Binding-site contacts:
Ligand atom O18 contacts residue TYR279 of chain 1.A at 3.0 Å (h-bond).
Ligand atom C8 contacts residue ILE278 of chain 1.A at 3.7 Å (hydrophobic).
Ligand atom C6 contacts residue LEU261 of chain 1.A at 3.5 Å (hydrophobic).
Ligand atom C28 contacts residue LYS304 of chain 1.A at 3.4 Å.
Ligand atom C28 contacts residue GLU307 of chain 1.A at 3.7 Å.
Ligand atom C12 contacts residue MET299 of chain 1.A at 3.7 Å (hydrophobic).
Ligand atom C13 contacts residue TYR279 of chain 1.A at 3.7 Å (hydrophobic).
Ligand atom N21 contacts residue GLY311 of chain 1.A at 3.5 Å.
Ligand atom C10 contacts residue TYR110 of chain 1.A at 3.5 Å (hydrophobic).
Ligand atom C7 contacts residue PHE315 of chain 1.A at 3.3 Å (hydrophobic).
Ligand atom C23 contacts residue GLY311 of chain 1.A at 3.7 Å.
Ligand atom C16 contacts residue MET299 of chain 1.A at 3.6 Å (hydrophobic).
Ligand atom C20 contacts residue MET299 of chain 1.A at 3.6 Å (hydrophobic).
Ligand atom N21 contacts residue MET299 of chain 1.A at 3.7 Å.
Ligand atom C19 contacts residue MET299 of chain 1.A at 3.7 Å (hydrophobic).
Ligand atom C23 contacts residue TYR279 of chain 1.A at 3.8 Å (hydrophobic).
Ligand atom C8 contacts residue PHE282 of chain 1.A at 3.4 Å (hydrophobic).
Ligand atom C12 contacts residue PHE315 of chain 1.A at 3.6 Å (hydrophobic).
Ligand atom C13 contacts residue PHE282 of chain 1.A at 3.5 Å (hydrophobic).
Ligand atom C14 contacts residue SER263 of chain 1.A at 3.7 Å.
Ligand atom C15 contacts residue VAL264 of chain 1.A at 3.6 Å (hydrophobic).
Ligand atom C26 contacts residue TYR279 of chain 1.A at 3.6 Å (hydrophobic).
Ligand atom N9 contacts residue LEU261 of chain 1.A at 3.5 Å.
Ligand atom C16 contacts residue GLN312 of chain 1.A at 3.7 Å.
Ligand atom C27 contacts residue PRO298 of chain 1.A at 3.6 Å (hydrophobic).
Ligand atom C25 contacts residue MET299 of chain 1.A at 3.6 Å (hydrophobic).
Ligand atom C22 contacts residue MET299 of chain 1.A at 3.7 Å (hydrophobic).
Ligand atom C22 contacts residue GLY311 of chain 1.A at 3.6 Å.
Ligand atom C29 contacts residue PRO298 of chain 1.A at 3.7 Å (hydrophobic).
Ligand atom N21 contacts residue TYR279 of chain 1.A at 3.0 Å (h-bond).
Ligand atom C28 contacts residue VAL308 of chain 1.A at 3.6 Å (hydrophobic).
Ligand atom O18 contacts residue GLN312 of chain 1.A at 3.6 Å.
Ligand atom C20 contacts residue GLY311 of chain 1.A at 3.5 Å.
Ligand atom C19 contacts residue GLY311 of chain 1.A at 3.6 Å.
Ligand atom C23 contacts residue MET299 of chain 1.A at 3.6 Å (hydrophobic).
Ligand atom C29 contacts residue LYS304 of chain 1.A at 3.4 Å.
Ligand atom O18 contacts residue MET299 of chain 1.A at 3.6 Å.
Ligand atom C26 contacts residue VAL308 of chain 1.A at 3.7 Å (hydrophobic).
Ligand atom C29 contacts residue GLU307 of chain 1.A at 3.7 Å.
Ligand atom C13 contacts residue GLN312 of chain 1.A at 3.4 Å.

Sequence of chain 1.A:
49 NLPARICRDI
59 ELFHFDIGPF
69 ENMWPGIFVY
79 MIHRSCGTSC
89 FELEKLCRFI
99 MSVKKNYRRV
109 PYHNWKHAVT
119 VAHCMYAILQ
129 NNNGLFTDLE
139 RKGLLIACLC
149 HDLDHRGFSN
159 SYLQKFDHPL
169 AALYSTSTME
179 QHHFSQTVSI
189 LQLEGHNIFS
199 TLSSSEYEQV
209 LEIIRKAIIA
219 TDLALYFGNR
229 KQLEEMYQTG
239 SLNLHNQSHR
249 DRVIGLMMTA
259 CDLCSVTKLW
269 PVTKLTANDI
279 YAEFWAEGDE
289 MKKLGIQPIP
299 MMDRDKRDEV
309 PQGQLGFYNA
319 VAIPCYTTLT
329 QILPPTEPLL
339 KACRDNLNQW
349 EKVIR

A small-molecule ligand and the protein it binds are described below.
Small molecule (SMILES): c1ccc2nc(COc3ccc(-c4n[nH]cc4-c4ccncc4)cc3)ccc2c1